A protein and the small-molecule ligand that binds it are described below.
Small molecule (SMILES): O=C(Nc1cccc(-c2n[nH]c3ccc(-c4nc[nH]n4)cc23)c1)c1ccco1

Binding-site contacts:
Ligand atom C20 contacts residue VAL38 of chain 1.B at 3.7 Å (hydrophobic).
Ligand atom C17 contacts residue VAL38 of chain 1.B at 3.6 Å (hydrophobic).
Ligand atom N7 contacts residue LEU108 of chain 1.B at 3.9 Å.
Ligand atom C24 contacts residue MET109 of chain 1.B at 3.9 Å (hydrophobic).
Ligand atom C10 contacts residue ILE30 of chain 1.B at 3.9 Å (hydrophobic).
Ligand atom C15 contacts residue VAL156 of chain 1.B at 3.6 Å (hydrophobic).
Ligand atom C12 contacts residue ALA111 of chain 1.B at 3.9 Å (hydrophobic).
Ligand atom C13 contacts residue ALA111 of chain 1.B at 3.6 Å (hydrophobic).
Ligand atom N7 contacts residue ALA51 of chain 1.B at 3.8 Å.
Ligand atom C14 contacts residue ASN112 of chain 1.B at 3.8 Å.
Ligand atom C11 contacts residue ILE30 of chain 1.B at 3.9 Å (hydrophobic).
Ligand atom O23 contacts residue ASP110 of chain 1.B at 3.9 Å.
Ligand atom C11 contacts residue LEU108 of chain 1.B at 3.8 Å (hydrophobic).
Ligand atom C6 contacts residue ALA51 of chain 1.B at 3.8 Å (hydrophobic).
Ligand atom N7 contacts residue GLU107 of chain 1.B at 2.8 Å (salt-bridge).
Ligand atom C2 contacts residue LEU166 of chain 1.B at 3.9 Å (hydrophobic).
Ligand atom N8 contacts residue MET109 of chain 1.B at 3.0 Å (h-bond).
Ligand atom C22 contacts residue MET109 of chain 1.B at 3.7 Å (hydrophobic).
Ligand atom N7 contacts residue MET109 of chain 1.B at 3.7 Å.
Ligand atom C25 contacts residue ASP110 of chain 1.B at 3.9 Å.
Ligand atom C3 contacts residue LEU166 of chain 1.B at 3.8 Å (hydrophobic).
Ligand atom N8 contacts residue GLU107 of chain 1.B at 3.6 Å.
Ligand atom C9 contacts residue ILE30 of chain 1.B at 3.9 Å (hydrophobic).
Ligand atom C12 contacts residue MET109 of chain 1.B at 3.2 Å (hydrophobic).
Ligand atom N16 contacts residue MET109 of chain 1.B at 2.7 Å (h-bond).
Ligand atom N19 contacts residue VAL38 of chain 1.B at 3.5 Å.
Ligand atom C17 contacts residue LEU166 of chain 1.B at 3.8 Å (hydrophobic).
Ligand atom C1 contacts residue LEU166 of chain 1.B at 3.7 Å (hydrophobic).
Ligand atom C11 contacts residue MET109 of chain 1.B at 3.1 Å (hydrophobic).
Ligand atom C12 contacts residue ASP110 of chain 1.B at 3.8 Å.
Ligand atom N8 contacts residue LEU108 of chain 1.B at 3.8 Å.
Ligand atom C22 contacts residue ASP110 of chain 1.B at 3.4 Å.
Ligand atom C24 contacts residue ASP110 of chain 1.B at 3.6 Å.
Ligand atom N16 contacts residue ASP110 of chain 1.B at 3.4 Å (salt-bridge).
Ligand atom C6 contacts residue GLU107 of chain 1.B at 3.9 Å.
Ligand atom N7 contacts residue ILE84 of chain 1.B at 4.0 Å.
Ligand atom N18 contacts residue VAL38 of chain 1.B at 3.4 Å.
Ligand atom C14 contacts residue ALA111 of chain 1.B at 3.9 Å (hydrophobic).
Ligand atom N21 contacts residue VAL38 of chain 1.B at 3.8 Å.
Ligand atom C25 contacts residue MET109 of chain 1.B at 3.3 Å (hydrophobic).

Sequence of chain 1.B:
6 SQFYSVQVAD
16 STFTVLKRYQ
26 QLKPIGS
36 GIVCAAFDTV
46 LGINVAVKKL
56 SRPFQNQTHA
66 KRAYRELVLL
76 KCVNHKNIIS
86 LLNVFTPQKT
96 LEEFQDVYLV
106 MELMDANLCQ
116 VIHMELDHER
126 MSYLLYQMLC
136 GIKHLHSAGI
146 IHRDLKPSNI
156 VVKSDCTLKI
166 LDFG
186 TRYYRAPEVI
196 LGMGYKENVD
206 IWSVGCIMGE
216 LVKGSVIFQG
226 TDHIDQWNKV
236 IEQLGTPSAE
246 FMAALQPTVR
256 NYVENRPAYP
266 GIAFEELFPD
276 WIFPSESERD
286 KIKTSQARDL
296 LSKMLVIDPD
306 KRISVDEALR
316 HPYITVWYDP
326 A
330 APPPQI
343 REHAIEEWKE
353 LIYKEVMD